This protein binds this small molecule.
Small molecule (SMILES): Nc1ncnc2c1ncn2[C@@H]1O[C@H](CO[P](=O)(O)O[P](=O)(O)NP(=O)(O)O)[C@@H](O)[C@H]1O

Sequence of chain 2.A:
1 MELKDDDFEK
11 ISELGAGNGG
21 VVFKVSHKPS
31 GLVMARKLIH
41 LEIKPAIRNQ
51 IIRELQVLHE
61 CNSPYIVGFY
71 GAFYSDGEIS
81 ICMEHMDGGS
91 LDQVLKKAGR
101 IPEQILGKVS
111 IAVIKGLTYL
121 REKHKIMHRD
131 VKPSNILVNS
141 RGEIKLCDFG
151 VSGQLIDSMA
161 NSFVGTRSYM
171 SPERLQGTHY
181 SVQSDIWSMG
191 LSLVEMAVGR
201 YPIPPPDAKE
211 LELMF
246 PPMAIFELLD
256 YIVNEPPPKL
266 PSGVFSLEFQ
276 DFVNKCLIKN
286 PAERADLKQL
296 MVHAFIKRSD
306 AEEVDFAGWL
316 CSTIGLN

Binding-site contacts:
Ligand atom PA contacts residue MG1 of chain 2.C at 3.3 Å.
Ligand atom O1G contacts residue GLY17 of chain 2.A at 3.1 Å (h-bond).
Ligand atom O1B contacts residue MG1 of chain 2.C at 2.1 Å.
Ligand atom O4' contacts residue VAL22 of chain 2.A at 3.4 Å.
Ligand atom O2A contacts residue LYS37 of chain 2.A at 2.8 Å (salt-bridge).
Ligand atom N6 contacts residue ALA35 of chain 2.A at 3.5 Å.
Ligand atom N3B contacts residue LYS132 of chain 2.A at 3.2 Å (salt-bridge).
Ligand atom O2B contacts residue SER134 of chain 2.A at 3.3 Å (h-bond).
Ligand atom O1B contacts residue SER134 of chain 2.A at 2.6 Å (h-bond).
Ligand atom C6 contacts residue LEU137 of chain 2.A at 3.4 Å (hydrophobic).
Ligand atom PB contacts residue MG1 of chain 2.C at 3.4 Å.
Ligand atom O5' contacts residue VAL22 of chain 2.A at 3.1 Å.
Ligand atom N3B contacts residue GLY17 of chain 2.A at 2.8 Å (h-bond).
Ligand atom PB contacts residue SER134 of chain 2.A at 3.4 Å.
Ligand atom C2 contacts residue MET86 of chain 2.A at 3.2 Å (hydrophobic).
Ligand atom C5' contacts residue ALA16 of chain 2.A at 3.5 Å (hydrophobic).
Ligand atom O1B contacts residue ASN135 of chain 2.A at 3.0 Å (h-bond).
Ligand atom N1 contacts residue MET86 of chain 2.A at 2.9 Å (h-bond).
Ligand atom O2A contacts residue MG1 of chain 2.C at 2.1 Å.
Ligand atom N6 contacts residue LEU137 of chain 2.A at 3.5 Å.
Ligand atom O2G contacts residue EUI1 of chain 2.D at 2.8 Å (h-bond).
Ligand atom O2G contacts residue LYS132 of chain 2.A at 2.8 Å (salt-bridge).
Ligand atom PA contacts residue LYS37 of chain 2.A at 3.4 Å.
Ligand atom O3G contacts residue ASP148 of chain 2.A at 2.7 Å (salt-bridge).
Ligand atom O2' contacts residue GLN93 of chain 2.A at 2.7 Å (h-bond).
Ligand atom O2' contacts residue SER90 of chain 2.A at 3.5 Å.
Ligand atom O1G contacts residue EUI1 of chain 2.D at 3.2 Å.
Ligand atom O1A contacts residue GLY20 of chain 2.A at 3.2 Å (h-bond).
Ligand atom C5 contacts residue LEU137 of chain 2.A at 3.5 Å (hydrophobic).
Ligand atom O3G contacts residue ASN135 of chain 2.A at 2.7 Å (h-bond).
Ligand atom O1A contacts residue LYS37 of chain 2.A at 2.8 Å (salt-bridge).
Ligand atom PG contacts residue GLY17 of chain 2.A at 3.4 Å.
Ligand atom O3G contacts residue EUI1 of chain 2.D at 2.8 Å (h-bond).
Ligand atom N6 contacts residue GLU84 of chain 2.A at 2.8 Å (salt-bridge).
Ligand atom PG contacts residue EUI1 of chain 2.D at 3.3 Å.
Ligand atom O2A contacts residue ASP148 of chain 2.A at 2.8 Å (salt-bridge).
Ligand atom N6 contacts residue MET83 of chain 2.A at 3.3 Å.
Ligand atom O3G contacts residue MG1 of chain 2.C at 2.1 Å.
Ligand atom O2G contacts residue ASP130 of chain 2.A at 3.3 Å (salt-bridge).
Ligand atom C6 contacts residue ALA35 of chain 2.A at 3.5 Å (hydrophobic).